The protein below binds the small molecule below.
Small molecule (SMILES): CC(=O)N[C@@H]1[C@@H](O)[C@H](O)[C@@H](CO)O[C@H]1O

Sequence of chain 48.A:
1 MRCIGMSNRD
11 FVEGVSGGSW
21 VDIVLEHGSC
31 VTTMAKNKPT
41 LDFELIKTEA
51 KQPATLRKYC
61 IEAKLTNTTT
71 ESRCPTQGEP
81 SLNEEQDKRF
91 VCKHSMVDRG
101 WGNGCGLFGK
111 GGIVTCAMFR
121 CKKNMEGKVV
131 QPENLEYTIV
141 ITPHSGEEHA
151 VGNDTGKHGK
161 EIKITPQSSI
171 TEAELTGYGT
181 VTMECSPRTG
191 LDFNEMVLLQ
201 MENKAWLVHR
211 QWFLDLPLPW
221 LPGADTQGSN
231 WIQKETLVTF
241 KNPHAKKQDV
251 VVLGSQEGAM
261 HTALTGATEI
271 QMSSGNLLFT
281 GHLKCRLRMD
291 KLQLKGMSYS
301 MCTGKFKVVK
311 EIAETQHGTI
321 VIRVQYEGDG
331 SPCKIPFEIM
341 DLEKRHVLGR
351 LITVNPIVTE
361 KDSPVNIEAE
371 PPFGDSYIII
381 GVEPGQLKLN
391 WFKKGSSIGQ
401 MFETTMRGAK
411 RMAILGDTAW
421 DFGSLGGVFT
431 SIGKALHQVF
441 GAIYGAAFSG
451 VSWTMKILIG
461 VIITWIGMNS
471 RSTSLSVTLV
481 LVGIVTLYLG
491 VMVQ

Binding-site contacts:
Ligand atom C5 contacts residue ASN67 of chain 48.A at 3.7 Å.
Ligand atom C8 contacts residue ASN67 of chain 48.A at 4.0 Å.
Ligand atom C7 contacts residue MET118 of chain 48.A at 4.0 Å (hydrophobic).
Ligand atom O5 contacts residue ASN67 of chain 48.A at 2.4 Å (h-bond).
Ligand atom N2 contacts residue ASN67 of chain 48.A at 2.9 Å (h-bond).
Ligand atom O7 contacts residue ASN67 of chain 48.A at 3.0 Å (h-bond).
Ligand atom C1 contacts residue ASN67 of chain 48.A at 1.4 Å.
Ligand atom C2 contacts residue ASN67 of chain 48.A at 2.5 Å.
Ligand atom C8 contacts residue PHE90 of chain 48.A at 4.0 Å (hydrophobic).
Ligand atom C7 contacts residue ASN67 of chain 48.A at 3.2 Å.
Ligand atom C4 contacts residue ASN67 of chain 48.A at 4.2 Å.
Ligand atom C3 contacts residue ASN67 of chain 48.A at 3.8 Å.
Ligand atom C8 contacts residue MET118 of chain 48.A at 3.8 Å (hydrophobic).
Ligand atom O7 contacts residue MET118 of chain 48.A at 3.5 Å.